Binding-site contacts:
Ligand atom O1B contacts residue SER127 of chain 3.A at 3.6 Å.
Ligand atom C11 contacts residue ALA125 of chain 3.A at 3.8 Å (hydrophobic).
Ligand atom C10 contacts residue TRP142 of chain 3.A at 3.9 Å (hydrophobic).
Ligand atom O8 contacts residue TYR88 of chain 3.A at 3.5 Å.
Ligand atom O10 contacts residue LEU185 of chain 3.A at 3.2 Å.
Ligand atom O8 contacts residue LEU217 of chain 3.A at 3.9 Å.
Ligand atom O9 contacts residue HIS174 of chain 3.A at 3.6 Å.
Ligand atom O7 contacts residue GLU181 of chain 3.A at 3.8 Å.
Ligand atom O4 contacts residue GLU181 of chain 3.A at 3.8 Å.
Ligand atom C6 contacts residue TRP142 of chain 3.A at 4.0 Å (hydrophobic).
Ligand atom O7A contacts residue GLY216 of chain 3.A at 3.9 Å.
Ligand atom C6 contacts residue GLY216 of chain 3.A at 3.2 Å.
Ligand atom C10 contacts residue ALA125 of chain 3.A at 3.8 Å (hydrophobic).
Ligand atom C8 contacts residue GLU181 of chain 3.A at 3.6 Å.
Ligand atom O9 contacts residue SER218 of chain 3.A at 3.8 Å.
Ligand atom C11 contacts residue GLY124 of chain 3.A at 3.5 Å.
Ligand atom O9 contacts residue GLU181 of chain 3.A at 2.9 Å (salt-bridge).
Ligand atom O9 contacts residue TYR88 of chain 3.A at 2.4 Å (h-bond).
Ligand atom C1 contacts residue SER127 of chain 3.A at 3.5 Å.
Ligand atom O8 contacts residue GLU181 of chain 3.A at 3.4 Å (salt-bridge).
Ligand atom N5 contacts residue ALA125 of chain 3.A at 2.9 Å (h-bond).
Ligand atom C9 contacts residue HIS174 of chain 3.A at 3.9 Å.
Ligand atom O3 contacts residue GLY216 of chain 3.A at 4.0 Å.
Ligand atom O8 contacts residue VAL177 of chain 3.A at 3.6 Å.
Ligand atom O7A contacts residue LEU217 of chain 3.A at 3.2 Å.
Ligand atom C9 contacts residue TYR88 of chain 3.A at 3.3 Å (hydrophobic).
Ligand atom O1 contacts residue GLN213 of chain 3.A at 3.6 Å.
Ligand atom O7A contacts residue SER218 of chain 3.A at 2.6 Å (h-bond).
Ligand atom C11 contacts residue TRP142 of chain 3.A at 3.9 Å (hydrophobic).
Ligand atom C1 contacts residue THR126 of chain 3.A at 3.7 Å.
Ligand atom O1A contacts residue THR126 of chain 3.A at 2.5 Å (h-bond).
Ligand atom S contacts residue SER218 of chain 3.A at 4.0 Å.
Ligand atom C8 contacts residue GLN213 of chain 3.A at 3.6 Å.
Ligand atom O1A contacts residue SER127 of chain 3.A at 2.7 Å (h-bond).
Ligand atom C4 contacts residue ALA125 of chain 3.A at 3.7 Å (hydrophobic).
Ligand atom C9 contacts residue GLU181 of chain 3.A at 3.3 Å.
Ligand atom C11 contacts residue LEU144 of chain 3.A at 3.7 Å (hydrophobic).
Ligand atom C5 contacts residue ALA125 of chain 3.A at 3.7 Å (hydrophobic).
Ligand atom O5 contacts residue GLN213 of chain 3.A at 3.9 Å.
Ligand atom O6 contacts residue THR126 of chain 3.A at 3.8 Å.

Sequence of chain 3.A:
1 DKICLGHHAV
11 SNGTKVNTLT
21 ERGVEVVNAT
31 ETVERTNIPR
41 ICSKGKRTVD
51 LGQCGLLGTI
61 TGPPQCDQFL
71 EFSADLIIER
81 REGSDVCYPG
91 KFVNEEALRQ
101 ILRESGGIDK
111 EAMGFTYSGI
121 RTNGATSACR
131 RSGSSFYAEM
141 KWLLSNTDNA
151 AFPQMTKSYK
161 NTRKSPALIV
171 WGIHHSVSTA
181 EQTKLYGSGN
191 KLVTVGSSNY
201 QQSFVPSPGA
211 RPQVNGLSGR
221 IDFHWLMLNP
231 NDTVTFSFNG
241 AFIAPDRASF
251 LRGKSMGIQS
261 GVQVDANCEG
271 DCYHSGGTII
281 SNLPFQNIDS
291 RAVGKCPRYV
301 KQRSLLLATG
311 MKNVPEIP

The small molecule below binds the protein below.
Small molecule (SMILES): CC(=O)N[C@@H]1[C@@H](O)[C@H](O[C@@H]2O[C@H](CO)[C@H](O)[C@H](O[C@]3(C(=O)O)C[C@H](O)[C@@H](NC(C)=O)[C@H]([C@H](O)[C@H](O)CO)O3)[C@H]2O)[C@@H](COS(=O)(=O)O)O[C@H]1O